Binding-site contacts:
Ligand atom O7 contacts residue GLU129 of chain 1.C at 4.0 Å.
Ligand atom O5 contacts residue ASN162 of chain 1.C at 2.4 Å (h-bond).
Ligand atom O7 contacts residue ASN162 of chain 1.C at 4.5 Å.
Ligand atom C7 contacts residue ASN161 of chain 1.C at 3.8 Å.
Ligand atom O7 contacts residue ASN161 of chain 1.C at 2.8 Å (h-bond).
Ligand atom C5 contacts residue ASN162 of chain 1.C at 3.7 Å.
Ligand atom C1 contacts residue ASN162 of chain 1.C at 1.4 Å.
Ligand atom C7 contacts residue ASN162 of chain 1.C at 3.6 Å.
Ligand atom N2 contacts residue GLU129 of chain 1.C at 3.7 Å.
Ligand atom C4 contacts residue ASN162 of chain 1.C at 4.2 Å.
Ligand atom C8 contacts residue ASN162 of chain 1.C at 3.5 Å.
Ligand atom N2 contacts residue ASN162 of chain 1.C at 2.9 Å (h-bond).
Ligand atom C3 contacts residue ASN162 of chain 1.C at 3.8 Å.
Ligand atom C8 contacts residue ASN161 of chain 1.C at 4.2 Å.
Ligand atom C2 contacts residue ASN162 of chain 1.C at 2.5 Å.
Ligand atom C7 contacts residue GLU129 of chain 1.C at 4.2 Å.

Sequence of chain 1.C:
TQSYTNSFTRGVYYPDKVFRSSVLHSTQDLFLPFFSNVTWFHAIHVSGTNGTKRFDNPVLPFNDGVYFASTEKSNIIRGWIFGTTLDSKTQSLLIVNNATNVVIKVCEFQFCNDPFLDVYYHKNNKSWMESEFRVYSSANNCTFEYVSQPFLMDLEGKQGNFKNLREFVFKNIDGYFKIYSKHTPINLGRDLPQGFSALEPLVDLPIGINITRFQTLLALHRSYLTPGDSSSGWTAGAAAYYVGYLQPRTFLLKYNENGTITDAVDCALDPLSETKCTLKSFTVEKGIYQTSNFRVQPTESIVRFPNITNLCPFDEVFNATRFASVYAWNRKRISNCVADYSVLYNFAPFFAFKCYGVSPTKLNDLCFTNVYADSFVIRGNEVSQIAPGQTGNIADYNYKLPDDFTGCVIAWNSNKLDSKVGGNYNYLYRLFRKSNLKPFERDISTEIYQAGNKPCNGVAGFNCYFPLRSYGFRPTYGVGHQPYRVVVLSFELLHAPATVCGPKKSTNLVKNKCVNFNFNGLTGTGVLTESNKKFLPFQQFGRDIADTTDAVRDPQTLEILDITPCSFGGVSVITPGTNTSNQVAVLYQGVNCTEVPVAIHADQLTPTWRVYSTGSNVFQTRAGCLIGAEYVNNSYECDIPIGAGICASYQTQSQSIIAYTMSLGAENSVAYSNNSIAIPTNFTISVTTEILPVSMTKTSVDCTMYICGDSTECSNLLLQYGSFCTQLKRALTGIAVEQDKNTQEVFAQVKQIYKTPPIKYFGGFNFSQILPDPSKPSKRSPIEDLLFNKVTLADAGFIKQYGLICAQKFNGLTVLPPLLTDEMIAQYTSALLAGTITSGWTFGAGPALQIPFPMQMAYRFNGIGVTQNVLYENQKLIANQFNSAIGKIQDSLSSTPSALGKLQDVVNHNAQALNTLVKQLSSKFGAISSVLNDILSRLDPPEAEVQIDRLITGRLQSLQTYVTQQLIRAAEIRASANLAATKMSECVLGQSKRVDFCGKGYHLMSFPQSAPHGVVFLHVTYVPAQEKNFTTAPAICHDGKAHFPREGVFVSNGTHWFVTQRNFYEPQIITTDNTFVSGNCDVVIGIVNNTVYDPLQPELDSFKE

A protein and the small-molecule ligand that binds it are described below.
Small molecule (SMILES): CC(=O)N[C@@H]1[C@@H](O)[C@H](O)[C@@H](CO)O[C@H]1O